This protein binds this small molecule.
Small molecule (SMILES): O=C(NCc1ccccc1)c1csc(N/N=C2\CCCc3ccc(-c4ccc(OCCc5ccccc5)c(C(=O)O)n4)cc32)n1

Sequence of chain 1.B:
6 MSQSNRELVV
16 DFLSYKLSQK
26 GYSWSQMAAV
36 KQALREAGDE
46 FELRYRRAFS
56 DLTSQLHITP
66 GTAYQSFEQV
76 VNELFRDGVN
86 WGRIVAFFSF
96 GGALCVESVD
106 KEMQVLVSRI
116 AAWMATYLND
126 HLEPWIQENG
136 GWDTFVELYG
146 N

Binding-site contacts:
Ligand atom C11 contacts residue ALA91 of chain 1.B at 3.4 Å (hydrophobic).
Ligand atom N3 contacts residue LEU57 of chain 1.B at 3.4 Å.
Ligand atom N4 contacts residue SER55 of chain 1.B at 3.6 Å.
Ligand atom O1 contacts residue ARG51 of chain 1.B at 3.1 Å (salt-bridge).
Ligand atom C18 contacts residue LEU79 of chain 1.B at 3.2 Å (hydrophobic).
Ligand atom C7 contacts residue THR58 of chain 1.B at 3.5 Å.
Ligand atom C22 contacts residue PHE54 of chain 1.B at 3.5 Å (hydrophobic).
Ligand atom C19 contacts residue PHE54 of chain 1.B at 3.6 Å (hydrophobic).
Ligand atom N2 contacts residue LEU57 of chain 1.B at 3.4 Å (h-bond).
Ligand atom C18 contacts residue PHE54 of chain 1.B at 3.5 Å (hydrophobic).
Ligand atom C19 contacts residue LEU79 of chain 1.B at 3.5 Å (hydrophobic).
Ligand atom C17 contacts residue LEU79 of chain 1.B at 3.5 Å (hydrophobic).
Ligand atom C4 contacts residue ASP56 of chain 1.B at 3.6 Å.
Ligand atom O1 contacts residue PHE95 of chain 1.B at 3.4 Å.
Ligand atom C8 contacts residue ARG51 of chain 1.B at 3.5 Å.
Ligand atom C21 contacts residue LEU79 of chain 1.B at 3.6 Å (hydrophobic).
Ligand atom N5 contacts residue PHE54 of chain 1.B at 3.5 Å.
Ligand atom C28 contacts residue GLY87 of chain 1.B at 3.5 Å.
Ligand atom O4 contacts residue GLY87 of chain 1.B at 3.6 Å.
Ligand atom C5 contacts residue ASP56 of chain 1.B at 3.5 Å.
Ligand atom C13 contacts residue SER55 of chain 1.B at 3.3 Å.
Ligand atom C24 contacts residue PHE46 of chain 1.B at 3.6 Å (hydrophobic).
Ligand atom N4 contacts residue PHE54 of chain 1.B at 3.6 Å.
Ligand atom C23 contacts residue ALA91 of chain 1.B at 3.6 Å (hydrophobic).
Ligand atom N5 contacts residue ARG88 of chain 1.B at 3.5 Å.
Ligand atom N3 contacts residue SER55 of chain 1.B at 2.9 Å (h-bond).
Ligand atom C22 contacts residue ARG88 of chain 1.B at 3.6 Å.
Ligand atom O2 contacts residue ARG88 of chain 1.B at 2.9 Å (salt-bridge).
Ligand atom O2 contacts residue ASN85 of chain 1.B at 3.1 Å (h-bond).
Ligand atom O1 contacts residue ALA98 of chain 1.B at 3.5 Å.
Ligand atom C7 contacts residue ASP56 of chain 1.B at 3.0 Å.
Ligand atom C1 contacts residue ARG51 of chain 1.B at 3.3 Å.
Ligand atom C15 contacts residue GLU78 of chain 1.B at 3.5 Å.
Ligand atom C33 contacts residue ALA42 of chain 1.B at 3.4 Å (hydrophobic).
Ligand atom C32 contacts residue TYR50 of chain 1.B at 3.5 Å (hydrophobic).
Ligand atom C3 contacts residue ARG51 of chain 1.B at 3.4 Å.
Ligand atom N1 contacts residue ASP56 of chain 1.B at 3.0 Å (salt-bridge).
Ligand atom C32 contacts residue PHE46 of chain 1.B at 3.5 Å (hydrophobic).
Ligand atom C23 contacts residue PHE54 of chain 1.B at 3.6 Å (hydrophobic).
Ligand atom C33 contacts residue PHE46 of chain 1.B at 3.5 Å (hydrophobic).